This protein binds this small molecule.
Small molecule (SMILES): CC(=O)N[C@@H]1[C@@H](O)[C@H](O)[C@@H](CO)O[C@H]1O

Binding-site contacts:
Ligand atom O3 contacts residue GLN555 of chain 1.C at 4.2 Å.
Ligand atom N2 contacts residue GLN555 of chain 1.C at 4.3 Å.
Ligand atom C4 contacts residue ASN306 of chain 1.C at 4.1 Å.
Ligand atom C8 contacts residue ASN306 of chain 1.C at 4.2 Å.
Ligand atom C8 contacts residue GLN555 of chain 1.C at 3.3 Å.
Ligand atom C7 contacts residue GLN555 of chain 1.C at 3.5 Å.
Ligand atom C1 contacts residue ASN306 of chain 1.C at 1.5 Å.
Ligand atom C7 contacts residue ASN306 of chain 1.C at 3.8 Å.
Ligand atom C2 contacts residue ASN306 of chain 1.C at 2.4 Å.
Ligand atom O7 contacts residue GLN555 of chain 1.C at 3.0 Å.
Ligand atom C8 contacts residue ILE307 of chain 1.C at 4.4 Å (hydrophobic).
Ligand atom C6 contacts residue ASN306 of chain 1.C at 4.5 Å.
Ligand atom C4 contacts residue GLN555 of chain 1.C at 4.3 Å.
Ligand atom O5 contacts residue ASN306 of chain 1.C at 2.2 Å (h-bond).
Ligand atom C5 contacts residue ASN306 of chain 1.C at 3.5 Å.
Ligand atom C2 contacts residue GLN555 of chain 1.C at 4.1 Å.
Ligand atom N2 contacts residue ASN306 of chain 1.C at 2.9 Å (h-bond).
Ligand atom C3 contacts residue ASN306 of chain 1.C at 3.8 Å.
Ligand atom C3 contacts residue GLN555 of chain 1.C at 4.5 Å.

Sequence of chain 1.C:
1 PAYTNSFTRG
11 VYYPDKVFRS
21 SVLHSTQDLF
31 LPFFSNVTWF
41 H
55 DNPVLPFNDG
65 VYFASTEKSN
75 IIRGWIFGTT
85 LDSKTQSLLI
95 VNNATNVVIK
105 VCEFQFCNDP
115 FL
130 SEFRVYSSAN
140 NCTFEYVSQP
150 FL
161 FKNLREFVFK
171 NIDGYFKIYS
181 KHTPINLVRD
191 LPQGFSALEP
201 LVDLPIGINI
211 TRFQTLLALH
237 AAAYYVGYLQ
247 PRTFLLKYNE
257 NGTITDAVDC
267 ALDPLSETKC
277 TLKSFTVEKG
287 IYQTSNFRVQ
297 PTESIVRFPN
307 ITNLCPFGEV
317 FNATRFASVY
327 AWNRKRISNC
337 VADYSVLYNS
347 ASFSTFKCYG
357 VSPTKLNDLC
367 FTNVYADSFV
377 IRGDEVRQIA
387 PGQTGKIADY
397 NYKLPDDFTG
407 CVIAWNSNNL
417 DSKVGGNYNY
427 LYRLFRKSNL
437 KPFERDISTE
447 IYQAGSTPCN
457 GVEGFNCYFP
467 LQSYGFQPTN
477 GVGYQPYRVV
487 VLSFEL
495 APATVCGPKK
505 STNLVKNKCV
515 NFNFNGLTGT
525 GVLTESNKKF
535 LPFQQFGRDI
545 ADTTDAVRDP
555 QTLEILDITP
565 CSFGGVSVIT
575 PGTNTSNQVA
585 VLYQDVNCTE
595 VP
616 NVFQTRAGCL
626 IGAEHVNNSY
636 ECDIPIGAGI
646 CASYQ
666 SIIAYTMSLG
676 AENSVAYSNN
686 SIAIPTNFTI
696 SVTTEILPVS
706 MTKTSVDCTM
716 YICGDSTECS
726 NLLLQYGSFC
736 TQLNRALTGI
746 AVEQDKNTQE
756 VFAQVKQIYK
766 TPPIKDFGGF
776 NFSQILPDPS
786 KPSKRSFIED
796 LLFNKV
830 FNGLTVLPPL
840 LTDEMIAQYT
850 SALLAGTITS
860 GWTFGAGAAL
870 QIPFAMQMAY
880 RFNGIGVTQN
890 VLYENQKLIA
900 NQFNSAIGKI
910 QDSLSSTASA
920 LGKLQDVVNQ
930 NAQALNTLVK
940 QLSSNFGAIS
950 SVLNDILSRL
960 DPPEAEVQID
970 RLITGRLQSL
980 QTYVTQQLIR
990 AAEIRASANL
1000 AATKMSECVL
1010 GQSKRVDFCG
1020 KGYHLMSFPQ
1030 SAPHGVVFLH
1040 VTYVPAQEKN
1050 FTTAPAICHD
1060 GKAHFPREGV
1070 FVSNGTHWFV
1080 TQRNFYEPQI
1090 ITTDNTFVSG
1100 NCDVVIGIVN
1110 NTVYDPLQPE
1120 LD